This protein binds this small molecule.
Small molecule (SMILES): CC(=O)N[C@H]1[C@H](O[C@H]2[C@H](O)[C@@H](NC(C)=O)CO[C@@H]2CO)O[C@H](CO)[C@@H](O)[C@@H]1O

Sequence of chain 1.A:
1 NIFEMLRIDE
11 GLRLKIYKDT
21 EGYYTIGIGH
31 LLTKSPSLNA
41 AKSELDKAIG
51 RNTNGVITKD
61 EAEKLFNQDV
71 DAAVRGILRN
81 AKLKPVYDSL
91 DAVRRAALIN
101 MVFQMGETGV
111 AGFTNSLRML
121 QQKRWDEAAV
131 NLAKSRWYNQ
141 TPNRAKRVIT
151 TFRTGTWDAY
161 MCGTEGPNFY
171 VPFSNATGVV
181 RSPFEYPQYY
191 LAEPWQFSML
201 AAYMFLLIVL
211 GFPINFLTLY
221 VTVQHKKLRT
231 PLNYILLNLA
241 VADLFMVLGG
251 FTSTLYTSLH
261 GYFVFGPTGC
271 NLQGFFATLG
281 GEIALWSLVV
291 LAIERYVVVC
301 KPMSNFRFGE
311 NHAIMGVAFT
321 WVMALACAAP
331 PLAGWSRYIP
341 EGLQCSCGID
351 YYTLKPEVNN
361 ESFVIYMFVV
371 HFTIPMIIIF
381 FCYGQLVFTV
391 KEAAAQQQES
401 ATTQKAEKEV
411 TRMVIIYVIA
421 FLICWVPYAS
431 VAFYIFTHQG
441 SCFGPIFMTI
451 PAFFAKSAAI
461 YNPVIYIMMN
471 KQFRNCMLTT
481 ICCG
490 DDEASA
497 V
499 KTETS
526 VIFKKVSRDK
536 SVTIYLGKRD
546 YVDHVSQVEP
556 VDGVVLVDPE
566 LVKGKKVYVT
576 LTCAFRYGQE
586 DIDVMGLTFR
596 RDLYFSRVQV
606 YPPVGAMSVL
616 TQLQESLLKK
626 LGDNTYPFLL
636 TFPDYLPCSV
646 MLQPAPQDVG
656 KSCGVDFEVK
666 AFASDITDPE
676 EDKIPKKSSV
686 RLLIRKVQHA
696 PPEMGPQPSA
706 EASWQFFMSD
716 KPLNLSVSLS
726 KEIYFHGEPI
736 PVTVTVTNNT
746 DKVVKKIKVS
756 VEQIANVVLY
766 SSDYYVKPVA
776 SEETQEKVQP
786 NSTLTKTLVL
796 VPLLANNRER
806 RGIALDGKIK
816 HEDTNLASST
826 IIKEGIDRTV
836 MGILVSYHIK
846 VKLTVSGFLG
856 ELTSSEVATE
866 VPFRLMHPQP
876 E

Binding-site contacts:
Ligand atom C4 contacts residue ARG181 of chain 1.A at 4.0 Å.
Ligand atom C5 contacts residue VAL180 of chain 1.A at 4.3 Å (hydrophobic).
Ligand atom C3 contacts residue ARG181 of chain 1.A at 4.0 Å.
Ligand atom N2 contacts residue ASN175 of chain 1.A at 3.0 Å (h-bond).
Ligand atom C6 contacts residue GLY178 of chain 1.A at 3.7 Å.
Ligand atom O5 contacts residue VAL180 of chain 1.A at 4.4 Å.
Ligand atom C2 contacts residue ASN175 of chain 1.A at 2.5 Å.
Ligand atom C7 contacts residue VAL180 of chain 1.A at 3.7 Å (hydrophobic).
Ligand atom C2 contacts residue VAL180 of chain 1.A at 3.6 Å (hydrophobic).
Ligand atom C5 contacts residue ASN175 of chain 1.A at 3.7 Å.
Ligand atom O7 contacts residue ARG181 of chain 1.A at 3.9 Å.
Ligand atom C5 contacts residue ARG181 of chain 1.A at 3.5 Å.
Ligand atom O5 contacts residue GLY178 of chain 1.A at 3.9 Å.
Ligand atom N2 contacts residue ARG181 of chain 1.A at 4.2 Å.
Ligand atom C1 contacts residue ASN175 of chain 1.A at 1.5 Å.
Ligand atom C4 contacts residue ASN175 of chain 1.A at 4.2 Å.
Ligand atom C6 contacts residue ARG181 of chain 1.A at 4.2 Å.
Ligand atom N2 contacts residue THR164 of chain 1.A at 4.4 Å.
Ligand atom C7 contacts residue ASN175 of chain 1.A at 4.3 Å.
Ligand atom C8 contacts residue PHE169 of chain 1.A at 4.3 Å (hydrophobic).
Ligand atom C3 contacts residue VAL180 of chain 1.A at 3.7 Å (hydrophobic).
Ligand atom C5 contacts residue GLY178 of chain 1.A at 3.6 Å.
Ligand atom C7 contacts residue ARG181 of chain 1.A at 3.6 Å.
Ligand atom C1 contacts residue GLY178 of chain 1.A at 4.3 Å.
Ligand atom C3 contacts residue ASN175 of chain 1.A at 3.8 Å.
Ligand atom C1 contacts residue VAL180 of chain 1.A at 3.5 Å (hydrophobic).
Ligand atom C8 contacts residue VAL180 of chain 1.A at 3.5 Å (hydrophobic).
Ligand atom O4 contacts residue ARG181 of chain 1.A at 3.8 Å.
Ligand atom O5 contacts residue ASN175 of chain 1.A at 2.4 Å (h-bond).
Ligand atom N2 contacts residue VAL180 of chain 1.A at 3.0 Å (h-bond).
Ligand atom C8 contacts residue ARG181 of chain 1.A at 3.4 Å.
Ligand atom C8 contacts residue SER182 of chain 1.A at 3.8 Å.
Ligand atom O5 contacts residue ARG181 of chain 1.A at 4.4 Å.
Ligand atom C1 contacts residue ARG181 of chain 1.A at 4.4 Å.